Binding-site contacts:
Ligand atom O6 contacts residue ASN301 of chain 1.C at 4.1 Å.
Ligand atom O5 contacts residue GLU300 of chain 1.C at 4.3 Å.
Ligand atom O6 contacts residue LYS577 of chain 1.B at 4.2 Å.
Ligand atom C8 contacts residue ASN301 of chain 1.C at 4.1 Å.
Ligand atom N2 contacts residue ASN301 of chain 1.C at 2.9 Å (h-bond).
Ligand atom C3 contacts residue ASN301 of chain 1.C at 3.8 Å.
Ligand atom C7 contacts residue ASN299 of chain 1.C at 4.2 Å.
Ligand atom C1 contacts residue GLU300 of chain 1.C at 3.7 Å.
Ligand atom C7 contacts residue ASN301 of chain 1.C at 3.7 Å.
Ligand atom C2 contacts residue ASN301 of chain 1.C at 2.4 Å.
Ligand atom C4 contacts residue ASN301 of chain 1.C at 4.2 Å.
Ligand atom C1 contacts residue ASN301 of chain 1.C at 1.4 Å.
Ligand atom C8 contacts residue GLU300 of chain 1.C at 3.3 Å.
Ligand atom C5 contacts residue GLU300 of chain 1.C at 4.4 Å.
Ligand atom C5 contacts residue ASN301 of chain 1.C at 3.7 Å.
Ligand atom O5 contacts residue ASN301 of chain 1.C at 2.4 Å (h-bond).
Ligand atom O7 contacts residue ASN299 of chain 1.C at 3.7 Å.

Sequence of chain 1.C:
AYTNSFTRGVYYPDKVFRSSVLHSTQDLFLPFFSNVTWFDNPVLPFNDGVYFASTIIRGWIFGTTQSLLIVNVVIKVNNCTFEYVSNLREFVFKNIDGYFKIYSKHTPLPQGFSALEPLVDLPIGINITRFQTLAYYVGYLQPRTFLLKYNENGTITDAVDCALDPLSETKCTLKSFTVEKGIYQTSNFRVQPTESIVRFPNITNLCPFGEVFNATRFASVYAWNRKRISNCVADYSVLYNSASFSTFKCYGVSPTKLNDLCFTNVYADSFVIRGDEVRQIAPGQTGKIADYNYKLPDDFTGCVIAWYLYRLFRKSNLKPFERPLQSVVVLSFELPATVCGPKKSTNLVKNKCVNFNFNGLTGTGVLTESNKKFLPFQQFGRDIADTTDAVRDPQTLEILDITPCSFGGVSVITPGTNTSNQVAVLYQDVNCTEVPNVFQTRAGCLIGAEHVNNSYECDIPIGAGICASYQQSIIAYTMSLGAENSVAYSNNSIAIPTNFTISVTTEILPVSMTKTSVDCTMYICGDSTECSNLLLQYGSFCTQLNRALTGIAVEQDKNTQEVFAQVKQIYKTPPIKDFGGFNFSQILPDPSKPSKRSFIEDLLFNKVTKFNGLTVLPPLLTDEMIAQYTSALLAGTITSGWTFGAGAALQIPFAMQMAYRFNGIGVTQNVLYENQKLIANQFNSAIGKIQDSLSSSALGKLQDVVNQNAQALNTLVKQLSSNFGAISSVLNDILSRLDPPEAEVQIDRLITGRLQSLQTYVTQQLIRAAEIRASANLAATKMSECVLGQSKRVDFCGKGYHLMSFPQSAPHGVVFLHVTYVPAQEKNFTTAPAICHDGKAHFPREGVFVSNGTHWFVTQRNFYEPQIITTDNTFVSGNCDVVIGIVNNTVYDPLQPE

Sequence of chain 1.B:
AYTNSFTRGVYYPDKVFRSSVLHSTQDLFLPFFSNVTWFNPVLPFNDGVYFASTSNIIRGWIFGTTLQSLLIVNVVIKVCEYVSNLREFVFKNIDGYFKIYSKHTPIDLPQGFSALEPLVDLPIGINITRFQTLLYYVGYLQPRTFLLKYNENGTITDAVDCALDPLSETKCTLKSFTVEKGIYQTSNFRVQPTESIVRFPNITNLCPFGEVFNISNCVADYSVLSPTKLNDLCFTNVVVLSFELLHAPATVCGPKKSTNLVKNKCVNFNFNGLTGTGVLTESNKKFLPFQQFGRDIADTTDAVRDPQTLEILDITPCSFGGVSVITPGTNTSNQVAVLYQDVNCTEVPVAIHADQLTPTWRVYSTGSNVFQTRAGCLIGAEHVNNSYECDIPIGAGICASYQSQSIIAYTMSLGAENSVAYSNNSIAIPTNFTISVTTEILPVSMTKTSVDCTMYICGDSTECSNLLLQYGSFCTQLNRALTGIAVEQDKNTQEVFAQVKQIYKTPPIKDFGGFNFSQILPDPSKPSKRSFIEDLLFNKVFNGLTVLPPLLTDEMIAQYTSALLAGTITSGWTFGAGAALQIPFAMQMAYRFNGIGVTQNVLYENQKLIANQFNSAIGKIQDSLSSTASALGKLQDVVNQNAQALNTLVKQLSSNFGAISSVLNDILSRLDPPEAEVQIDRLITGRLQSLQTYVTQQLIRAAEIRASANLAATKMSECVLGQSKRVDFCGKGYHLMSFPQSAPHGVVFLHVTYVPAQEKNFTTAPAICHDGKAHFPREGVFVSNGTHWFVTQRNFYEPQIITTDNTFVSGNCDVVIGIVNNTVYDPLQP

This small molecule binds to this protein.
Small molecule (SMILES): CC(=O)N[C@@H]1[C@@H](O)[C@H](O)[C@@H](CO)O[C@H]1O